Sequence of chain 2.A:
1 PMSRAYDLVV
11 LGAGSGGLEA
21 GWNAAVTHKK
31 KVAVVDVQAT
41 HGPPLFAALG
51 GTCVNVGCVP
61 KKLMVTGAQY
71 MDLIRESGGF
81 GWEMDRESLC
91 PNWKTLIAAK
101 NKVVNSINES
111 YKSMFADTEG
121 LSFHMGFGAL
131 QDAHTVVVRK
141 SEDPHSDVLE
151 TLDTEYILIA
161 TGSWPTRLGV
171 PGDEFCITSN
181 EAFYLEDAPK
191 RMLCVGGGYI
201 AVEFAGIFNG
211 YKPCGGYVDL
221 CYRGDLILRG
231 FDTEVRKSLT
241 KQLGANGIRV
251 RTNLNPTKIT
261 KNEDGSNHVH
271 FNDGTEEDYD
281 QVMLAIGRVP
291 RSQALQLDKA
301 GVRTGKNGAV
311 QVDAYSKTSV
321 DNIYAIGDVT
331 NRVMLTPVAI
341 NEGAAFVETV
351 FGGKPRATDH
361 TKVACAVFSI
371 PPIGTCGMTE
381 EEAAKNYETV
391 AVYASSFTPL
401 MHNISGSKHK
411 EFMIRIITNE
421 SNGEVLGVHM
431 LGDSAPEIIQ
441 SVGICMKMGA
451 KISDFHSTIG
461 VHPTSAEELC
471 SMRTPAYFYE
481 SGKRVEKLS

Binding-site contacts:
Ligand atom C01 contacts residue LEU400 of chain 1.A at 3.9 Å (hydrophobic).
Ligand atom C12 contacts residue SER110 of chain 2.A at 3.5 Å.
Ligand atom C04 contacts residue SER110 of chain 2.A at 3.8 Å.
Ligand atom C36 contacts residue GLU19 of chain 2.A at 3.1 Å.
Ligand atom C03 contacts residue LEU400 of chain 1.A at 3.4 Å (hydrophobic).
Ligand atom C07 contacts residue MET114 of chain 2.A at 3.9 Å (hydrophobic).
Ligand atom C37 contacts residue MET114 of chain 2.A at 3.5 Å (hydrophobic).
Ligand atom N24 contacts residue MET114 of chain 2.A at 3.9 Å.
Ligand atom C02 contacts residue SER106 of chain 2.A at 3.2 Å.
Ligand atom N14 contacts residue SER110 of chain 2.A at 3.3 Å (h-bond).
Ligand atom C37 contacts residue TRP22 of chain 2.A at 3.8 Å (hydrophobic).
Ligand atom N32 contacts residue GLU19 of chain 2.A at 3.9 Å.
Ligand atom C06 contacts residue MET114 of chain 2.A at 3.6 Å (hydrophobic).
Ligand atom C12 contacts residue ILE107 of chain 2.A at 4.0 Å (hydrophobic).
Ligand atom C27 contacts residue TRP22 of chain 2.A at 4.1 Å (hydrophobic).
Ligand atom N30 contacts residue THR118 of chain 2.A at 3.8 Å.
Ligand atom N28 contacts residue ASP117 of chain 2.A at 3.5 Å.
Ligand atom C34 contacts residue TRP22 of chain 2.A at 3.9 Å (hydrophobic).
Ligand atom C25 contacts residue THR118 of chain 2.A at 4.0 Å.
Ligand atom N30 contacts residue GLU119 of chain 2.A at 3.6 Å.
Ligand atom N28 contacts residue THR118 of chain 2.A at 4.0 Å.
Ligand atom C08 contacts residue TYR111 of chain 2.A at 3.6 Å (hydrophobic).
Ligand atom C05 contacts residue LEU400 of chain 1.A at 3.8 Å (hydrophobic).
Ligand atom C07 contacts residue SER110 of chain 2.A at 3.3 Å.
Ligand atom C01 contacts residue SER106 of chain 2.A at 3.7 Å.
Ligand atom C25 contacts residue TRP22 of chain 2.A at 4.0 Å (hydrophobic).
Ligand atom C35 contacts residue GLU19 of chain 2.A at 3.8 Å.
Ligand atom C17 contacts residue MET114 of chain 2.A at 4.1 Å (hydrophobic).
Ligand atom C29 contacts residue THR118 of chain 2.A at 3.5 Å.
Ligand atom C23 contacts residue TRP22 of chain 2.A at 3.4 Å (hydrophobic).
Ligand atom C16 contacts residue SER110 of chain 2.A at 3.8 Å.
Ligand atom C06 contacts residue SER110 of chain 2.A at 3.7 Å.
Ligand atom C04 contacts residue ILE107 of chain 2.A at 3.9 Å (hydrophobic).
Ligand atom N32 contacts residue LEU18 of chain 2.A at 4.0 Å.
Ligand atom N24 contacts residue ASP117 of chain 2.A at 3.7 Å.
Ligand atom S22 contacts residue TYR111 of chain 2.A at 4.0 Å.
Ligand atom C29 contacts residue TRP22 of chain 2.A at 3.9 Å (hydrophobic).
Ligand atom C33 contacts residue VAL26 of chain 2.A at 4.1 Å (hydrophobic).
Ligand atom C10 contacts residue TRP22 of chain 2.A at 4.0 Å (hydrophobic).
Ligand atom C38 contacts residue MET114 of chain 2.A at 3.6 Å (hydrophobic).

The protein below binds the small molecule below.
Small molecule (SMILES): NCCCCc1cn(-c2ccc(-c3nc(CCc4ccccc4)cs3)c(OCCC3CCNCC3)c2)nn1

Sequence of chain 1.A:
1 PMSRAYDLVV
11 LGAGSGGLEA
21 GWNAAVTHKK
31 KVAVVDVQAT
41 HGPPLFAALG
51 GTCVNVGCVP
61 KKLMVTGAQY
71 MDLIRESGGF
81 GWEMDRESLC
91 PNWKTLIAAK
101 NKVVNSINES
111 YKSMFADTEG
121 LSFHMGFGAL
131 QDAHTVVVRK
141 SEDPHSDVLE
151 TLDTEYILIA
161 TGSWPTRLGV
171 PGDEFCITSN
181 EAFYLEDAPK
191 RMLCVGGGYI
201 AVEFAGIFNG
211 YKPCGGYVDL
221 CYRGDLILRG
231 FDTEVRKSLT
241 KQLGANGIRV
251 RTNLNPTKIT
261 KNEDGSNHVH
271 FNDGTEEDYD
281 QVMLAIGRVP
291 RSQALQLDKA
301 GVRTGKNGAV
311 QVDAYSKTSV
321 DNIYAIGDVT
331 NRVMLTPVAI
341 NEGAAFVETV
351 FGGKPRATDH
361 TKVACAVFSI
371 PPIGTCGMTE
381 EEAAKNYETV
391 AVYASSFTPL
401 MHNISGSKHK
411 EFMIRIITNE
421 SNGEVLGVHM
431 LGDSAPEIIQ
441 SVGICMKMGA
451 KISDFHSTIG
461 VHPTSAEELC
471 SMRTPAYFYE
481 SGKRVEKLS